Binding-site contacts:
Ligand atom O2 contacts residue CYS24 of chain 1.A at 3.5 Å.
Ligand atom O1 contacts residue CYS24 of chain 1.A at 2.9 Å (h-bond).
Ligand atom C13 contacts residue LEU65 of chain 1.A at 3.8 Å (hydrophobic).
Ligand atom C14 contacts residue GLY64 of chain 1.A at 3.9 Å.
Ligand atom N2 contacts residue LEU65 of chain 1.A at 3.0 Å (h-bond).
Ligand atom C15 contacts residue GLY64 of chain 1.A at 3.3 Å.
Ligand atom O4 contacts residue GLY64 of chain 1.A at 3.4 Å.
Ligand atom C2 contacts residue GLY119 of chain 1.A at 3.5 Å.
Ligand atom C1 contacts residue HIS120 of chain 1.A at 3.5 Å.
Ligand atom O2 contacts residue GLN18 of chain 1.A at 3.7 Å.
Ligand atom O2 contacts residue HIS120 of chain 1.A at 2.7 Å (h-bond).
Ligand atom O4 contacts residue CYS24 of chain 1.A at 3.4 Å (h-bond).
Ligand atom N1 contacts residue CYS24 of chain 1.A at 3.9 Å.
Ligand atom C9 contacts residue HIS120 of chain 1.A at 3.7 Å.
Ligand atom C4 contacts residue CYS24 of chain 1.A at 3.1 Å (hydrophobic).
Ligand atom N3 contacts residue GLY64 of chain 1.A at 3.9 Å.
Ligand atom C4 contacts residue GLY64 of chain 1.A at 3.8 Å.
Ligand atom N3 contacts residue THR63 of chain 1.A at 3.7 Å.
Ligand atom C16 contacts residue GLU69 of chain 1.A at 3.9 Å.
Ligand atom O1 contacts residue GLY22 of chain 1.A at 3.1 Å.
Ligand atom O1 contacts residue GLN18 of chain 1.A at 2.9 Å (h-bond).
Ligand atom C6 contacts residue LEU65 of chain 1.A at 3.4 Å (hydrophobic).
Ligand atom O4 contacts residue LEU65 of chain 1.A at 3.0 Å (h-bond).
Ligand atom C3 contacts residue CYS24 of chain 1.A at 3.0 Å (hydrophobic).
Ligand atom N5 contacts residue GLU69 of chain 1.A at 2.6 Å (salt-bridge).
Ligand atom O1 contacts residue ASN21 of chain 1.A at 3.8 Å.
Ligand atom N5 contacts residue HIS52 of chain 1.A at 3.4 Å (h-bond).
Ligand atom N1 contacts residue GLY119 of chain 1.A at 3.5 Å (h-bond).
Ligand atom N5 contacts residue GLY64 of chain 1.A at 3.4 Å (h-bond).
Ligand atom O3 contacts residue GLY119 of chain 1.A at 3.6 Å.
Ligand atom C3 contacts residue GLY22 of chain 1.A at 3.5 Å.
Ligand atom C15 contacts residue THR63 of chain 1.A at 3.6 Å.
Ligand atom O1 contacts residue TRP23 of chain 1.A at 3.4 Å (h-bond).
Ligand atom C1 contacts residue CYS24 of chain 1.A at 2.8 Å (hydrophobic).
Ligand atom C1 contacts residue GLN18 of chain 1.A at 3.7 Å.
Ligand atom C10 contacts residue LEU65 of chain 1.A at 3.7 Å (hydrophobic).
Ligand atom C10 contacts residue MET70 of chain 1.A at 3.8 Å (hydrophobic).
Ligand atom C2 contacts residue CYS24 of chain 1.A at 1.9 Å (hydrophobic).
Ligand atom C12 contacts residue LEU65 of chain 1.A at 3.8 Å (hydrophobic).
Ligand atom C11 contacts residue LEU65 of chain 1.A at 3.7 Å (hydrophobic).

Sequence of chain 1.A:
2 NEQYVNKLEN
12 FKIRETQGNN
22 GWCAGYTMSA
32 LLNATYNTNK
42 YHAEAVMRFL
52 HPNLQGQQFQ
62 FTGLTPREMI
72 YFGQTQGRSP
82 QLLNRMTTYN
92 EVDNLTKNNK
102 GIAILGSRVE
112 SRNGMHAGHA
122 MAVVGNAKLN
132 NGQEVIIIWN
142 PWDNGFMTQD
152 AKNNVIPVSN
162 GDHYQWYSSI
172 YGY

The protein below binds the small molecule below.
Small molecule (SMILES): CC(C)C[C@H](NC(=O)[C@@H](O)CC(=O)O)C(=O)NCCCCNC(N)=[NH2+]